A protein and the small-molecule ligand that binds it are described below.
Small molecule (SMILES): CC(=O)N[C@@H]1[C@@H](O)[C@H](O)[C@@H](CO)O[C@H]1O

Binding-site contacts:
Ligand atom C6 contacts residue LYS115 of chain 33.A at 3.9 Å.
Ligand atom O5 contacts residue THR116 of chain 33.A at 2.6 Å (h-bond).
Ligand atom O5 contacts residue ASN259 of chain 33.B at 2.4 Å (h-bond).
Ligand atom C5 contacts residue ASN259 of chain 33.B at 3.7 Å.
Ligand atom C7 contacts residue ASN259 of chain 33.B at 3.1 Å.
Ligand atom C3 contacts residue ASN259 of chain 33.B at 3.8 Å.
Ligand atom O6 contacts residue LYS115 of chain 33.A at 4.4 Å.
Ligand atom C6 contacts residue THR116 of chain 33.A at 3.5 Å.
Ligand atom C1 contacts residue ASN259 of chain 33.B at 1.4 Å.
Ligand atom O6 contacts residue PHE118 of chain 33.A at 3.9 Å.
Ligand atom C8 contacts residue ASN259 of chain 33.B at 4.1 Å.
Ligand atom C4 contacts residue ASN259 of chain 33.B at 4.2 Å.
Ligand atom N2 contacts residue ASN259 of chain 33.B at 2.9 Å (h-bond).
Ligand atom O7 contacts residue ASN259 of chain 33.B at 3.0 Å (h-bond).
Ligand atom C2 contacts residue ASN259 of chain 33.B at 2.4 Å.
Ligand atom C6 contacts residue PHE118 of chain 33.A at 4.4 Å (hydrophobic).
Ligand atom C1 contacts residue THR116 of chain 33.A at 3.3 Å.
Ligand atom C5 contacts residue THR116 of chain 33.A at 3.5 Å.

Sequence of chain 33.A:
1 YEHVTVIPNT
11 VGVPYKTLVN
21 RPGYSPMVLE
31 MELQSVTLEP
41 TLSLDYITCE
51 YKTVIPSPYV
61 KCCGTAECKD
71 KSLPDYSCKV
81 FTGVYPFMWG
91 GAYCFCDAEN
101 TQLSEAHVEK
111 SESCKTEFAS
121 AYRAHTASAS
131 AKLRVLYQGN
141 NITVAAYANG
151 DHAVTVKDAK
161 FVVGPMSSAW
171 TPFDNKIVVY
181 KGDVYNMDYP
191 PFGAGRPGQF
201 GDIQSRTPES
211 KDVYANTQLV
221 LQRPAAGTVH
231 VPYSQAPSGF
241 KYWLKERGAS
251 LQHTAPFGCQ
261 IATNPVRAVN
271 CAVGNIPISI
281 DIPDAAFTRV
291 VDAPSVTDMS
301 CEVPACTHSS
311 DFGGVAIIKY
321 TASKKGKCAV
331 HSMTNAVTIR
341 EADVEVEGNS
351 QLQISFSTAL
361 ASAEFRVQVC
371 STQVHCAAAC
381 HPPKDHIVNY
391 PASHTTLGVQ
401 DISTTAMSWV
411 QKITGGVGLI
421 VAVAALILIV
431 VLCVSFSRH

Sequence of chain 33.B:
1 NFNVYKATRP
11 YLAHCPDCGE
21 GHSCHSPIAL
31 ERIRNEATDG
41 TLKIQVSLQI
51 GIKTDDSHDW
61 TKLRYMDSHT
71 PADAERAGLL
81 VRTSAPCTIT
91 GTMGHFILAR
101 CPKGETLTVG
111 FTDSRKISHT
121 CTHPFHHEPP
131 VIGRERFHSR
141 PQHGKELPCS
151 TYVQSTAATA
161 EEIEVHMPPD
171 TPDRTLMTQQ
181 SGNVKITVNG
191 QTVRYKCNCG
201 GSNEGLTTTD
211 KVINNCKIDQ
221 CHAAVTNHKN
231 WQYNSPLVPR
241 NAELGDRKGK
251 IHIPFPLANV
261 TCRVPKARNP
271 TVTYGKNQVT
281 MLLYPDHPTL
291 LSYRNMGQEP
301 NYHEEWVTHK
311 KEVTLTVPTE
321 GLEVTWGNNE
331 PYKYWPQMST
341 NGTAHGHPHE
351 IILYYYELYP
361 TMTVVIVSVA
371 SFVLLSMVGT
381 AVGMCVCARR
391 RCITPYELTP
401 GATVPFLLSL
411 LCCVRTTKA